Sequence of chain 1.A:
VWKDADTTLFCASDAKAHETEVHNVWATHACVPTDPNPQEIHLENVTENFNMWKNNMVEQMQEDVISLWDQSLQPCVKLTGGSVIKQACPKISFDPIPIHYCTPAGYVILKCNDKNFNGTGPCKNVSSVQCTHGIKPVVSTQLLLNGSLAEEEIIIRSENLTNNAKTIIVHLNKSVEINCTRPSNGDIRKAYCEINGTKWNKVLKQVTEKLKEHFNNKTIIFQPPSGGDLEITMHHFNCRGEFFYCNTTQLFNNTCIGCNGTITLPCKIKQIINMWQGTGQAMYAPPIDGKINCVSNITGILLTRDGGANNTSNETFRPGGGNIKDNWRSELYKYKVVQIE

Binding-site contacts:
Ligand atom N2 contacts residue ASN253 of chain 1.A at 2.9 Å (h-bond).
Ligand atom C1 contacts residue THR255 of chain 1.A at 3.8 Å.
Ligand atom N2 contacts residue MET240 of chain 1.A at 4.2 Å.
Ligand atom O5 contacts residue ASN253 of chain 1.A at 2.3 Å (h-bond).
Ligand atom C7 contacts residue MET240 of chain 1.A at 3.5 Å (hydrophobic).
Ligand atom C5 contacts residue THR255 of chain 1.A at 4.0 Å.
Ligand atom C1 contacts residue ASN253 of chain 1.A at 1.4 Å.
Ligand atom C2 contacts residue ASN253 of chain 1.A at 2.5 Å.
Ligand atom C8 contacts residue MET240 of chain 1.A at 3.5 Å (hydrophobic).
Ligand atom O7 contacts residue MET240 of chain 1.A at 3.4 Å.
Ligand atom C8 contacts residue THR239 of chain 1.A at 3.9 Å.
Ligand atom C3 contacts residue ASN253 of chain 1.A at 3.8 Å.
Ligand atom O5 contacts residue THR255 of chain 1.A at 3.8 Å.
Ligand atom O7 contacts residue ASN253 of chain 1.A at 4.2 Å.
Ligand atom C5 contacts residue ASN253 of chain 1.A at 3.6 Å.
Ligand atom C7 contacts residue ASN253 of chain 1.A at 3.8 Å.
Ligand atom C4 contacts residue ASN253 of chain 1.A at 4.2 Å.

A protein and the small-molecule ligand that binds it are described below.
Small molecule (SMILES): CC(=O)N[C@@H]1[C@@H](O)[C@H](O)[C@@H](CO)O[C@H]1O